Sequence of chain 1.C:
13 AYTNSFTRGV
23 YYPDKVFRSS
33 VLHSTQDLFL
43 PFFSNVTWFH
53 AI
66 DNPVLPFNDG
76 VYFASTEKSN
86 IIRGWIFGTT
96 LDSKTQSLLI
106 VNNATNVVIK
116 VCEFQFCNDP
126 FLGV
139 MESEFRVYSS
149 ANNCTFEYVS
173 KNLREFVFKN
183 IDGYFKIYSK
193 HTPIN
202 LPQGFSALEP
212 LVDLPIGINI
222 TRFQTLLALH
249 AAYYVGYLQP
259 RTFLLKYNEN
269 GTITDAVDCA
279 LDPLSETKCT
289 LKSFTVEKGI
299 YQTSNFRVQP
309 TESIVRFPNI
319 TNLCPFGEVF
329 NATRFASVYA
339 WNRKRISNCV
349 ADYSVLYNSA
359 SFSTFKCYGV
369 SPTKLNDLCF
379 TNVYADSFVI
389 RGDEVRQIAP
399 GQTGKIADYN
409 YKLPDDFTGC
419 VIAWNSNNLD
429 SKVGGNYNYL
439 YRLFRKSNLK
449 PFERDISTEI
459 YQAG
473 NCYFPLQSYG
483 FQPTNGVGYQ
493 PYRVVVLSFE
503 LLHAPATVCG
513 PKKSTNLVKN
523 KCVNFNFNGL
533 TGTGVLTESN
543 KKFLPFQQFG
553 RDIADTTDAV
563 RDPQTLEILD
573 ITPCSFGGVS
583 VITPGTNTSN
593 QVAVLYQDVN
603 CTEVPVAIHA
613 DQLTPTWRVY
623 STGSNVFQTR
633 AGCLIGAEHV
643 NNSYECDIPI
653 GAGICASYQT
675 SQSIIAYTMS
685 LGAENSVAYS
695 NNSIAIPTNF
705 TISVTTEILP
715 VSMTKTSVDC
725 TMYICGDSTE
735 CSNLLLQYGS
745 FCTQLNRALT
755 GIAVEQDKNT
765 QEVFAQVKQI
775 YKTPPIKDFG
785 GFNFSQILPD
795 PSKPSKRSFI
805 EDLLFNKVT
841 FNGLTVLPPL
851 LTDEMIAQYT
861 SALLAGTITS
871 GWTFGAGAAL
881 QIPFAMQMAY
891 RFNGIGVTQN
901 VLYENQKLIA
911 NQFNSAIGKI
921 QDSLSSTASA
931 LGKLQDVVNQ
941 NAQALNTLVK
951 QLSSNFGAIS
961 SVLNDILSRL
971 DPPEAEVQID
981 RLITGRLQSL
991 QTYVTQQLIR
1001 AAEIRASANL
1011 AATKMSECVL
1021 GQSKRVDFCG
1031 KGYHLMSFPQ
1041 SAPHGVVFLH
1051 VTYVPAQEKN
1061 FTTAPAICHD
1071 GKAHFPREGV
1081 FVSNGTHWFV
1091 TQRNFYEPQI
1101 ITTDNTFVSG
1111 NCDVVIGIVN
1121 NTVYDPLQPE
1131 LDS

The protein below binds the small molecule below.
Small molecule (SMILES): CC(=O)N[C@H]1[C@H](O[C@H]2[C@H](O)[C@@H](NC(C)=O)CO[C@@H]2CO)O[C@H](CO)[C@@H](O)[C@@H]1O

Binding-site contacts:
Ligand atom C3 contacts residue ASN787 of chain 1.C at 3.8 Å.
Ligand atom C8 contacts residue ASN787 of chain 1.C at 4.3 Å.
Ligand atom C5 contacts residue SER789 of chain 1.C at 3.5 Å.
Ligand atom O5 contacts residue SER789 of chain 1.C at 3.7 Å.
Ligand atom C7 contacts residue ASN787 of chain 1.C at 3.1 Å.
Ligand atom O6 contacts residue GLN790 of chain 1.C at 3.5 Å (h-bond).
Ligand atom O7 contacts residue ASN787 of chain 1.C at 2.8 Å (h-bond).
Ligand atom C1 contacts residue ASN787 of chain 1.C at 1.4 Å.
Ligand atom N2 contacts residue ASN787 of chain 1.C at 2.9 Å (h-bond).
Ligand atom C4 contacts residue ASN787 of chain 1.C at 4.2 Å.
Ligand atom C1 contacts residue SER789 of chain 1.C at 3.8 Å.
Ligand atom C6 contacts residue SER789 of chain 1.C at 4.2 Å.
Ligand atom O5 contacts residue ASN787 of chain 1.C at 2.3 Å (h-bond).
Ligand atom C5 contacts residue ASN787 of chain 1.C at 3.6 Å.
Ligand atom O6 contacts residue ASN787 of chain 1.C at 4.3 Å.
Ligand atom C2 contacts residue ASN787 of chain 1.C at 2.4 Å.
Ligand atom O6 contacts residue SER789 of chain 1.C at 3.8 Å.